Binding-site contacts:
Ligand atom C5 contacts residue ASP217 of chain 4.A at 3.8 Å.
Ligand atom C8 contacts residue ASN131 of chain 4.A at 4.2 Å.
Ligand atom C2 contacts residue ILE216 of chain 4.A at 4.2 Å (hydrophobic).
Ligand atom C3 contacts residue PHE129 of chain 4.A at 3.8 Å (hydrophobic).
Ligand atom C4 contacts residue PHE129 of chain 4.A at 3.8 Å (hydrophobic).
Ligand atom O6 contacts residue ASP217 of chain 4.A at 3.2 Å (salt-bridge).
Ligand atom C3 contacts residue ASN131 of chain 4.A at 3.4 Å.
Ligand atom C5 contacts residue PHE129 of chain 4.A at 3.9 Å (hydrophobic).
Ligand atom O4 contacts residue ALA86 of chain 4.A at 4.0 Å.
Ligand atom C7 contacts residue ASN131 of chain 4.A at 4.0 Å.
Ligand atom O7 contacts residue GLY104 of chain 4.A at 3.7 Å.
Ligand atom O7 contacts residue GLY105 of chain 4.A at 3.0 Å (h-bond).
Ligand atom O7 contacts residue ILE216 of chain 4.A at 3.2 Å.
Ligand atom C6 contacts residue TYR220 of chain 4.A at 3.6 Å (hydrophobic).
Ligand atom C8 contacts residue TRP134 of chain 4.A at 4.0 Å (hydrophobic).
Ligand atom O7 contacts residue LEU103 of chain 4.A at 4.0 Å.
Ligand atom N2 contacts residue ASN131 of chain 4.A at 3.5 Å (h-bond).
Ligand atom O6 contacts residue TYR220 of chain 4.A at 3.1 Å.
Ligand atom C6 contacts residue PHE129 of chain 4.A at 4.2 Å (hydrophobic).
Ligand atom O3 contacts residue ASP87 of chain 4.A at 2.7 Å (salt-bridge).
Ligand atom O4 contacts residue GLY215 of chain 4.A at 3.3 Å.
Ligand atom O3 contacts residue GLY105 of chain 4.A at 3.1 Å (h-bond).
Ligand atom C1 contacts residue ASP217 of chain 4.A at 4.1 Å.
Ligand atom O3 contacts residue PHE129 of chain 4.A at 4.0 Å.
Ligand atom C3 contacts residue ASP87 of chain 4.A at 3.7 Å.
Ligand atom C2 contacts residue ASN131 of chain 4.A at 4.1 Å.
Ligand atom O4 contacts residue ILE216 of chain 4.A at 3.2 Å (h-bond).
Ligand atom C3 contacts residue GLY105 of chain 4.A at 4.3 Å.
Ligand atom O1 contacts residue ASP217 of chain 4.A at 4.2 Å.
Ligand atom C7 contacts residue ILE216 of chain 4.A at 4.0 Å (hydrophobic).
Ligand atom O4 contacts residue ASP87 of chain 4.A at 2.7 Å (salt-bridge).
Ligand atom C7 contacts residue GLY105 of chain 4.A at 3.7 Å.
Ligand atom O5 contacts residue ILE216 of chain 4.A at 4.0 Å.
Ligand atom C6 contacts residue ASP217 of chain 4.A at 3.5 Å.
Ligand atom C4 contacts residue ASP87 of chain 4.A at 3.6 Å.
Ligand atom O3 contacts residue ASN131 of chain 4.A at 2.9 Å (h-bond).
Ligand atom O3 contacts residue GLY104 of chain 4.A at 4.1 Å.
Ligand atom O5 contacts residue ASP217 of chain 4.A at 3.2 Å (salt-bridge).
Ligand atom C6 contacts residue ILE216 of chain 4.A at 4.2 Å (hydrophobic).
Ligand atom O6 contacts residue PHE129 of chain 4.A at 3.8 Å.

Sequence of chain 4.A:
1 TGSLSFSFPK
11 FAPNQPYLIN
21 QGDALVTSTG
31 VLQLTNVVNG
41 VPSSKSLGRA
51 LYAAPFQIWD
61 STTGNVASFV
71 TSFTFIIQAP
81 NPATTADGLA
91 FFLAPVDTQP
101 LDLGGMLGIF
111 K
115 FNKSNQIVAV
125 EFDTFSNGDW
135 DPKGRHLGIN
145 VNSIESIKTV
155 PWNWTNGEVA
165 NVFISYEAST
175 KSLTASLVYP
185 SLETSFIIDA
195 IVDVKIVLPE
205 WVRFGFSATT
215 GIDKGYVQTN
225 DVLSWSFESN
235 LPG

The protein below binds the small molecule below.
Small molecule (SMILES): CC(=O)N[C@@H]1[C@@H](O)[C@@H](O)[C@@H](CO)O[C@@H]1O